Binding-site contacts:
Ligand atom C1 contacts residue HIS82 of chain 3.A at 3.6 Å.
Ligand atom C4 contacts residue HIS82 of chain 3.A at 3.3 Å.
Ligand atom O3 contacts residue GLY52 of chain 4.A at 3.9 Å.
Ligand atom C1 contacts residue PRO154 of chain 4.A at 4.1 Å (hydrophobic).
Ligand atom O3 contacts residue LYS53 of chain 4.A at 3.0 Å (salt-bridge).
Ligand atom P contacts residue SER54 of chain 4.A at 4.0 Å.
Ligand atom O3 contacts residue SER54 of chain 4.A at 3.4 Å (h-bond).
Ligand atom O3P contacts residue SER98 of chain 4.A at 3.0 Å (h-bond).
Ligand atom O1P contacts residue SER98 of chain 4.A at 3.7 Å.
Ligand atom O5 contacts residue THR103 of chain 4.A at 3.6 Å.
Ligand atom O2P contacts residue THR103 of chain 4.A at 3.2 Å (h-bond).
Ligand atom O4 contacts residue HIS82 of chain 3.A at 2.7 Å (h-bond).
Ligand atom O2 contacts residue LYS53 of chain 4.A at 2.6 Å (salt-bridge).
Ligand atom C3 contacts residue LYS53 of chain 4.A at 3.8 Å.
Ligand atom O1P contacts residue ASN99 of chain 4.A at 2.8 Å (h-bond).
Ligand atom O3 contacts residue VAL51 of chain 4.A at 4.1 Å.
Ligand atom O1 contacts residue PRO154 of chain 4.A at 3.2 Å.
Ligand atom P contacts residue THR103 of chain 4.A at 3.1 Å.
Ligand atom O2P contacts residue SER100 of chain 4.A at 2.9 Å (h-bond).
Ligand atom O3 contacts residue PRO154 of chain 4.A at 3.9 Å.
Ligand atom O1 contacts residue HIS187 of chain 1.A at 4.2 Å.
Ligand atom P contacts residue ASN99 of chain 4.A at 3.4 Å.
Ligand atom C2 contacts residue LYS53 of chain 4.A at 3.6 Å.
Ligand atom C2 contacts residue GLY52 of chain 4.A at 3.9 Å.
Ligand atom O2 contacts residue GLY52 of chain 4.A at 3.4 Å.
Ligand atom O1P contacts residue SER54 of chain 4.A at 2.6 Å (h-bond).
Ligand atom O2 contacts residue HIS82 of chain 3.A at 3.6 Å (h-bond).
Ligand atom O2P contacts residue ASN99 of chain 4.A at 3.4 Å (h-bond).
Ligand atom O2P contacts residue SER98 of chain 4.A at 3.6 Å (h-bond).
Ligand atom C5 contacts residue VAL51 of chain 4.A at 3.9 Å (hydrophobic).
Ligand atom P contacts residue SER98 of chain 4.A at 3.7 Å.
Ligand atom C1 contacts residue HIS187 of chain 1.A at 4.0 Å.
Ligand atom O3P contacts residue ASN99 of chain 4.A at 3.9 Å.
Ligand atom C5 contacts residue THR103 of chain 4.A at 4.1 Å.
Ligand atom C5 contacts residue HIS82 of chain 3.A at 4.1 Å.
Ligand atom P contacts residue SER100 of chain 4.A at 4.2 Å.
Ligand atom O3P contacts residue THR103 of chain 4.A at 2.4 Å (h-bond).
Ligand atom C4 contacts residue GLY52 of chain 4.A at 4.1 Å.
Ligand atom C3 contacts residue PRO154 of chain 4.A at 4.0 Å (hydrophobic).
Ligand atom C2 contacts residue HIS82 of chain 3.A at 3.8 Å.

Sequence of chain 1.A:
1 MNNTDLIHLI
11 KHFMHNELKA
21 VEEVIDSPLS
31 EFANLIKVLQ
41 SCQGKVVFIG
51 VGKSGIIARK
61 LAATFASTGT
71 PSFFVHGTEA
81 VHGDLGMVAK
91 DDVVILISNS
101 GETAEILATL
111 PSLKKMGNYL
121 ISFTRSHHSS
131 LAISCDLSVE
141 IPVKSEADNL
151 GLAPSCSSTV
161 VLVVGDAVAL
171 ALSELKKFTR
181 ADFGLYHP

Sequence of chain 4.A:
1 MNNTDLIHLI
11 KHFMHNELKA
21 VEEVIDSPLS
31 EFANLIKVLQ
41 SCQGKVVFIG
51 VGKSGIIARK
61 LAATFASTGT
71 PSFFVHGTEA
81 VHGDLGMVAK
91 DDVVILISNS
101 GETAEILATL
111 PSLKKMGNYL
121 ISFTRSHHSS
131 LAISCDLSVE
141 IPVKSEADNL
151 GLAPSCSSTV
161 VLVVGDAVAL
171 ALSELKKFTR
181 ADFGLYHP

A protein and the small-molecule ligand that binds it are described below.
Small molecule (SMILES): O=P(O)(O)OC[C@@H](O)[C@@H](O)[C@H](O)CO

Sequence of chain 3.A:
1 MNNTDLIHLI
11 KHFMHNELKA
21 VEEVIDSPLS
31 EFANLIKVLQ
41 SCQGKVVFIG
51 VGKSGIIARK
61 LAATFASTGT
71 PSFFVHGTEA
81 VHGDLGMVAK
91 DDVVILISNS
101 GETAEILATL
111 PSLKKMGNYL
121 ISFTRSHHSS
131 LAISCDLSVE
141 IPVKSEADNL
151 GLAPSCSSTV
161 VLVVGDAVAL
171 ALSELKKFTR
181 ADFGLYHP